Sequence of chain 1.D:
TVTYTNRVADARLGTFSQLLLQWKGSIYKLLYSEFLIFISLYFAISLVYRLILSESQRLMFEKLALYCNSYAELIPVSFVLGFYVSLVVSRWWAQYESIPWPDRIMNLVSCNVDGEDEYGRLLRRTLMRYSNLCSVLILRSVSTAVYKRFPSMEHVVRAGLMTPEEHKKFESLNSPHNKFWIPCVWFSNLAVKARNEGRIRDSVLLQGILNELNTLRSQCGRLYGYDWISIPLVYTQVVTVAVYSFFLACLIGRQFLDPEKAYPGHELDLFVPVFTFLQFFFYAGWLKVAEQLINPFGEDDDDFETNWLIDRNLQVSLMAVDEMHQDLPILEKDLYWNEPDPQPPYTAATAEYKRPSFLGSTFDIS

Sequence of chain 1.C:
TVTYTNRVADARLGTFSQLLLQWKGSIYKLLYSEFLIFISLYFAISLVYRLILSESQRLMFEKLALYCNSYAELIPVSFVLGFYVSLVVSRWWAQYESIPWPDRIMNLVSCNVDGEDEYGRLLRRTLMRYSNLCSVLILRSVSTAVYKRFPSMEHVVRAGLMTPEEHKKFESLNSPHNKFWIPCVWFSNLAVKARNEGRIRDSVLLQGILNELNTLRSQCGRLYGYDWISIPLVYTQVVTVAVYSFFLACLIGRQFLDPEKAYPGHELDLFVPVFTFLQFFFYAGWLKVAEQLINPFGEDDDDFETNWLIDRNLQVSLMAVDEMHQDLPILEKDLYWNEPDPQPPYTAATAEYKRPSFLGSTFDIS

Sequence of chain 1.M:
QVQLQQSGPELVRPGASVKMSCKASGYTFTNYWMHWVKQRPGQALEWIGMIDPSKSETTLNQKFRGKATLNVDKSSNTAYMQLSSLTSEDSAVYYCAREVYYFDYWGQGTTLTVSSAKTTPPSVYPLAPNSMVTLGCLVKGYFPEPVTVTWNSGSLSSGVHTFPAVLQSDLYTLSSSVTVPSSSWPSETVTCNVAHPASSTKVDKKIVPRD

Binding-site contacts:
Ligand atom C35 contacts residue ILE37 of chain 1.D at 4.3 Å (hydrophobic).
Ligand atom C60 contacts residue SER17 of chain 1.C at 4.3 Å.
Ligand atom C62 contacts residue SER17 of chain 1.C at 4.2 Å.
Ligand atom O59 contacts residue GLN18 of chain 1.C at 3.5 Å.
Ligand atom C31 contacts residue TYR244 of chain 1.D at 4.3 Å (hydrophobic).
Ligand atom C65 contacts residue LEU20 of chain 1.C at 4.3 Å (hydrophobic).
Ligand atom C38 contacts residue GLN18 of chain 1.C at 4.2 Å.
Ligand atom C64 contacts residue SER17 of chain 1.C at 4.2 Å.
Ligand atom C61 contacts residue GLN18 of chain 1.C at 3.9 Å.
Ligand atom C56 contacts residue GLY14 of chain 1.C at 4.3 Å.
Ligand atom C57 contacts residue GLN18 of chain 1.C at 4.2 Å.
Ligand atom O58 contacts residue GLN18 of chain 1.C at 3.8 Å.
Ligand atom C57 contacts residue GLY14 of chain 1.C at 3.7 Å.
Ligand atom C61 contacts residue SER17 of chain 1.C at 4.2 Å.
Ligand atom C57 contacts residue ARG12 of chain 1.C at 4.1 Å.
Ligand atom C61 contacts residue LEU21 of chain 1.C at 3.9 Å (hydrophobic).
Ligand atom C34 contacts residue ILE37 of chain 1.D at 4.2 Å (hydrophobic).
Ligand atom C31 contacts residue SER17 of chain 1.C at 4.0 Å.
Ligand atom C53 contacts residue ASP10 of chain 1.C at 3.7 Å.
Ligand atom C60 contacts residue GLN18 of chain 1.C at 3.9 Å.
Ligand atom O49 contacts residue GLU57 of chain 1.M at 3.1 Å (salt-bridge).
Ligand atom C56 contacts residue GLN18 of chain 1.C at 3.7 Å.
Ligand atom C20 contacts residue LEU21 of chain 1.C at 4.2 Å (hydrophobic).
Ligand atom C32 contacts residue TYR244 of chain 1.D at 3.8 Å (hydrophobic).
Ligand atom C32 contacts residue SER17 of chain 1.C at 4.3 Å.
Ligand atom O21 contacts residue GLN18 of chain 1.C at 3.6 Å.
Ligand atom O59 contacts residue GLY14 of chain 1.C at 3.6 Å (h-bond).
Ligand atom O37 contacts residue GLN18 of chain 1.C at 4.3 Å.
Ligand atom O23 contacts residue LEU21 of chain 1.C at 4.2 Å.
Ligand atom O58 contacts residue ARG12 of chain 1.C at 3.6 Å.
Ligand atom O37 contacts residue GLY14 of chain 1.C at 3.8 Å.
Ligand atom O58 contacts residue THR15 of chain 1.C at 3.5 Å (h-bond).
Ligand atom O51 contacts residue ARG7 of chain 1.C at 3.7 Å.
Ligand atom C65 contacts residue LEU21 of chain 1.C at 3.8 Å (hydrophobic).
Ligand atom C63 contacts residue LEU21 of chain 1.C at 4.0 Å (hydrophobic).
Ligand atom O49 contacts residue LYS55 of chain 1.M at 4.0 Å.
Ligand atom C57 contacts residue THR15 of chain 1.C at 3.8 Å.
Ligand atom C33 contacts residue ILE37 of chain 1.D at 4.2 Å (hydrophobic).
Ligand atom O58 contacts residue GLY14 of chain 1.C at 3.9 Å.
Ligand atom O54 contacts residue ASP10 of chain 1.C at 2.6 Å (salt-bridge).

The protein below binds the small molecule below.
Small molecule (SMILES): OC[C@H]1O[C@H](O[C@H]2[C@H](O)[C@@H](O)[C@H](OCC(CCCCC3CCCCC3)(CCCCC3CCCCC3)CO[C@@H]3O[C@H](CO)[C@@H](O[C@H]4O[C@H](CO)[C@@H](O)[C@H](O)[C@H]4O)[C@H](O)[C@H]3O)O[C@@H]2CO)[C@H](O)[C@@H](O)[C@@H]1O